Binding-site contacts:
Ligand atom C2 contacts residue SER51 of chain 1.D at 3.5 Å.
Ligand atom C2 contacts residue GLU25 of chain 1.E at 3.4 Å.
Ligand atom C1 contacts residue LYS21 of chain 1.E at 3.3 Å.
Ligand atom F2 contacts residue THR78 of chain 1.D at 3.8 Å.
Ligand atom O contacts residue TYR81 of chain 1.D at 3.6 Å.
Ligand atom F1 contacts residue LEU47 of chain 1.D at 3.6 Å.
Ligand atom N contacts residue TYR81 of chain 1.D at 3.6 Å.
Ligand atom F1 contacts residue LEU91 of chain 1.E at 3.1 Å.
Ligand atom C1 contacts residue SER51 of chain 1.D at 3.6 Å.
Ligand atom O contacts residue TYR81 of chain 1.D at 3.4 Å (h-bond).
Ligand atom CD1 contacts residue TYR61 of chain 1.E at 3.3 Å (hydrophobic).
Ligand atom CE1 contacts residue LEU91 of chain 1.E at 3.5 Å (hydrophobic).
Ligand atom O contacts residue GLN87 of chain 1.E at 3.2 Å (h-bond).
Ligand atom CD2 contacts residue TYR81 of chain 1.D at 3.1 Å (hydrophobic).
Ligand atom CG contacts residue MET111 of chain 1.E at 3.7 Å (hydrophobic).
Ligand atom CZ contacts residue THR78 of chain 1.D at 3.6 Å.
Ligand atom CE contacts residue MET111 of chain 1.E at 3.8 Å (hydrophobic).
Ligand atom N contacts residue TYR61 of chain 1.E at 2.9 Å (h-bond).
Ligand atom CB contacts residue TYR61 of chain 1.E at 3.6 Å (hydrophobic).
Ligand atom F1 contacts residue TYR61 of chain 1.E at 3.6 Å.
Ligand atom C3 contacts residue SER51 of chain 1.D at 3.6 Å.
Ligand atom CA contacts residue GLN87 of chain 1.E at 3.0 Å.
Ligand atom CA contacts residue TYR81 of chain 1.D at 3.7 Å (hydrophobic).
Ligand atom O contacts residue TYR61 of chain 1.E at 2.9 Å (h-bond).
Ligand atom CE2 contacts residue TYR81 of chain 1.D at 3.4 Å (hydrophobic).
Ligand atom CB contacts residue GLN87 of chain 1.E at 3.2 Å.
Ligand atom CD contacts residue ILE27 of chain 1.E at 3.8 Å (hydrophobic).
Ligand atom CG contacts residue ARG193 of chain 1.E at 3.8 Å.
Ligand atom F2 contacts residue LEU113 of chain 1.E at 3.4 Å.
Ligand atom C contacts residue TYR81 of chain 1.D at 3.4 Å (hydrophobic).
Ligand atom C7 contacts residue TYR61 of chain 1.E at 3.7 Å (hydrophobic).
Ligand atom F2 contacts residue TYR81 of chain 1.D at 2.6 Å.
Ligand atom C6 contacts residue TYR61 of chain 1.E at 3.6 Å (hydrophobic).
Ligand atom CE2 contacts residue LEU113 of chain 1.E at 3.7 Å (hydrophobic).
Ligand atom CD contacts residue ARG193 of chain 1.E at 3.6 Å.
Ligand atom CB contacts residue MET111 of chain 1.E at 3.5 Å (hydrophobic).
Ligand atom CD contacts residue MET111 of chain 1.E at 3.5 Å (hydrophobic).
Ligand atom CE contacts residue LEU190 of chain 1.E at 3.8 Å (hydrophobic).
Ligand atom CE contacts residue GLU25 of chain 1.E at 2.6 Å.
Ligand atom O contacts residue THR59 of chain 1.E at 3.8 Å.

A protein and the small-molecule ligand that binds it are described below.
Small molecule (SMILES): CC/C=C/C=C/C(=O)N[C@@H](Cc1cc(F)cc(F)c1)C(=O)N[C@@H]1C(=O)N2CCC[C@H]2C(=O)N2CCCC[C@H]2C(=O)N[C@@H](C)C(=O)N2C[C@H](C)C[C@H]2C(=O)O[C@H]1C

Sequence of chain 1.D:
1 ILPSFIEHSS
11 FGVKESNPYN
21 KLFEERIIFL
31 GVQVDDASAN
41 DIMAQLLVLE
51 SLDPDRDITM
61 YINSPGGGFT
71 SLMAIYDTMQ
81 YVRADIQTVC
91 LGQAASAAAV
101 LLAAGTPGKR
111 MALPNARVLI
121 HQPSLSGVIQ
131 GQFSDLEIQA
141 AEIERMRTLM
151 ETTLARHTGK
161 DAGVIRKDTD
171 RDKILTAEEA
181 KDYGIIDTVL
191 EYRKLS

Sequence of chain 1.E:
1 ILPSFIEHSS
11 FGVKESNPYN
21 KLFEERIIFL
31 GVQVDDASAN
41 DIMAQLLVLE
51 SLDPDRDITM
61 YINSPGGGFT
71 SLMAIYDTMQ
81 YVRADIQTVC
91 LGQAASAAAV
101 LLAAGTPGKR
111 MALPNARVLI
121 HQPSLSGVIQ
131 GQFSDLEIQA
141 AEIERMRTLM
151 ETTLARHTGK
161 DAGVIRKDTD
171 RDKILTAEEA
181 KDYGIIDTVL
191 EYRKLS